Sequence of chain 1.D:
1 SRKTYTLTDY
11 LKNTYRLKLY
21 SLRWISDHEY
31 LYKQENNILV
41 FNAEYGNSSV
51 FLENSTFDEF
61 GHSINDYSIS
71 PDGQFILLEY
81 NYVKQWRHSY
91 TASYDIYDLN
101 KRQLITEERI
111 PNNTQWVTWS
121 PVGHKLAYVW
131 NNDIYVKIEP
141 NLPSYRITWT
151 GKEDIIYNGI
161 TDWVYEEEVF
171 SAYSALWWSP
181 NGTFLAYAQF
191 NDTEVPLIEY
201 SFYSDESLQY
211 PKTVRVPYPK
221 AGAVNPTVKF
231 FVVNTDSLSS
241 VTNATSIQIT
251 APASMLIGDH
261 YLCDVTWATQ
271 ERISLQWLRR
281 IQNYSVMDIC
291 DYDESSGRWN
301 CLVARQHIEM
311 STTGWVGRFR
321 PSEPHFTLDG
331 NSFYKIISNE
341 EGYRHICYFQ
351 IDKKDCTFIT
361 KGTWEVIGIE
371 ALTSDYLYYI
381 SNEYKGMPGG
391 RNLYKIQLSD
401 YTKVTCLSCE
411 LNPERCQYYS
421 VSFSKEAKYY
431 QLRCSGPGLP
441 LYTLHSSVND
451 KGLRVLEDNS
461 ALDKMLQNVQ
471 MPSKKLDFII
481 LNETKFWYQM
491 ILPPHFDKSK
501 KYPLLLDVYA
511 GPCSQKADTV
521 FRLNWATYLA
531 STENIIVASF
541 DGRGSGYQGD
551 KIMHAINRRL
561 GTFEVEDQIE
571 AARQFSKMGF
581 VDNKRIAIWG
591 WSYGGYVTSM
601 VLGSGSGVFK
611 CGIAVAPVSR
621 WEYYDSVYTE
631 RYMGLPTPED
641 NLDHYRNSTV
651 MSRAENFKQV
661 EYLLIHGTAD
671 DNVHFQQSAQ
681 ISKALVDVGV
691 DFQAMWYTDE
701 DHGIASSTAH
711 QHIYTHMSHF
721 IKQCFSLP

Binding-site contacts:
Ligand atom C1 contacts residue GLN270 of chain 1.D at 4.2 Å.
Ligand atom C2 contacts residue THR183 of chain 1.D at 4.0 Å.
Ligand atom C5 contacts residue ASN181 of chain 1.D at 3.6 Å.
Ligand atom N2 contacts residue ASN181 of chain 1.D at 3.0 Å (h-bond).
Ligand atom C6 contacts residue GLU271 of chain 1.D at 3.2 Å.
Ligand atom C1 contacts residue GLU271 of chain 1.D at 3.6 Å.
Ligand atom C7 contacts residue TYR292 of chain 1.D at 4.1 Å (hydrophobic).
Ligand atom C2 contacts residue ASN181 of chain 1.D at 2.6 Å.
Ligand atom C7 contacts residue GLU271 of chain 1.D at 4.1 Å.
Ligand atom C8 contacts residue GLU271 of chain 1.D at 3.7 Å.
Ligand atom O5 contacts residue GLN270 of chain 1.D at 3.4 Å.
Ligand atom C4 contacts residue ASN181 of chain 1.D at 4.4 Å.
Ligand atom C6 contacts residue GLN270 of chain 1.D at 3.6 Å.
Ligand atom O6 contacts residue GLN270 of chain 1.D at 3.5 Å.
Ligand atom O7 contacts residue ASN181 of chain 1.D at 4.1 Å.
Ligand atom C5 contacts residue GLN270 of chain 1.D at 4.1 Å.
Ligand atom C3 contacts residue ASN181 of chain 1.D at 3.9 Å.
Ligand atom C1 contacts residue ASN181 of chain 1.D at 1.5 Å.
Ligand atom C8 contacts residue PHE184 of chain 1.D at 3.7 Å (hydrophobic).
Ligand atom O6 contacts residue GLU271 of chain 1.D at 2.6 Å (salt-bridge).
Ligand atom C3 contacts residue THR183 of chain 1.D at 4.0 Å.
Ligand atom C4 contacts residue THR183 of chain 1.D at 4.3 Å.
Ligand atom O5 contacts residue ASN181 of chain 1.D at 2.4 Å (h-bond).
Ligand atom C5 contacts residue THR183 of chain 1.D at 3.6 Å.
Ligand atom C8 contacts residue ASN181 of chain 1.D at 3.4 Å.
Ligand atom C8 contacts residue TYR292 of chain 1.D at 3.2 Å (hydrophobic).
Ligand atom C3 contacts residue GLU294 of chain 1.D at 4.5 Å.
Ligand atom N2 contacts residue GLU271 of chain 1.D at 3.5 Å (salt-bridge).
Ligand atom N2 contacts residue GLU294 of chain 1.D at 4.2 Å.
Ligand atom O5 contacts residue THR183 of chain 1.D at 3.8 Å.
Ligand atom N2 contacts residue THR183 of chain 1.D at 4.3 Å.
Ligand atom O7 contacts residue ASN234 of chain 1.D at 4.3 Å.
Ligand atom C2 contacts residue GLU271 of chain 1.D at 4.1 Å.
Ligand atom C7 contacts residue ASN181 of chain 1.D at 3.3 Å.
Ligand atom C1 contacts residue THR183 of chain 1.D at 3.3 Å.
Ligand atom C5 contacts residue GLU271 of chain 1.D at 4.5 Å.
Ligand atom O4 contacts residue GLU271 of chain 1.D at 4.1 Å.

A small-molecule ligand and the protein it binds are described below.
Small molecule (SMILES): CC(=O)N[C@H]1[C@H](O[C@H]2[C@H](O)[C@@H](NC(C)=O)CO[C@@H]2CO)O[C@H](CO)[C@@H](O)[C@@H]1O